Binding-site contacts:
Ligand atom C16 contacts residue PHE182 of chain 1.A at 3.6 Å (hydrophobic).
Ligand atom N19 contacts residue ASP181 of chain 1.A at 3.3 Å (salt-bridge).
Ligand atom O18 contacts residue LYS120 of chain 1.A at 2.6 Å (salt-bridge).
Ligand atom O24 contacts residue ALA217 of chain 1.A at 3.6 Å.
Ligand atom O1 contacts residue ASN48 of chain 1.A at 2.9 Å (h-bond).
Ligand atom C4 contacts residue PHE182 of chain 1.A at 3.5 Å (hydrophobic).
Ligand atom O18 contacts residue PHE182 of chain 1.A at 3.5 Å.
Ligand atom C16 contacts residue ASP181 of chain 1.A at 3.7 Å.
Ligand atom S13 contacts residue GLN262 of chain 1.A at 3.6 Å.
Ligand atom O22 contacts residue ALA217 of chain 1.A at 3.6 Å (h-bond).
Ligand atom O24 contacts residue GLY220 of chain 1.A at 2.7 Å (h-bond).
Ligand atom C20 contacts residue ALA217 of chain 1.A at 3.7 Å (hydrophobic).
Ligand atom C20 contacts residue ASP181 of chain 1.A at 3.5 Å.
Ligand atom O23 contacts residue ASP181 of chain 1.A at 3.8 Å.
Ligand atom O23 contacts residue GLY220 of chain 1.A at 3.8 Å.
Ligand atom O23 contacts residue ARG221 of chain 1.A at 2.9 Å (salt-bridge).
Ligand atom O17 contacts residue ASP181 of chain 1.A at 2.8 Å (salt-bridge).
Ligand atom O22 contacts residue ARG221 of chain 1.A at 2.9 Å (salt-bridge).
Ligand atom C2 contacts residue ASN48 of chain 1.A at 3.5 Å.
Ligand atom O22 contacts residue CYS215 of chain 1.A at 3.1 Å.
Ligand atom O17 contacts residue TYR46 of chain 1.A at 3.1 Å (h-bond).
Ligand atom O24 contacts residue GLN262 of chain 1.A at 3.7 Å.
Ligand atom C16 contacts residue TYR46 of chain 1.A at 3.5 Å (hydrophobic).
Ligand atom C21 contacts residue ARG221 of chain 1.A at 3.6 Å.
Ligand atom O23 contacts residue CYS215 of chain 1.A at 3.2 Å (h-bond).
Ligand atom O18 contacts residue TYR46 of chain 1.A at 3.6 Å.
Ligand atom C14 contacts residue PHE182 of chain 1.A at 3.6 Å (hydrophobic).
Ligand atom C21 contacts residue ASP181 of chain 1.A at 3.3 Å.
Ligand atom C15 contacts residue PHE182 of chain 1.A at 3.2 Å (hydrophobic).
Ligand atom C21 contacts residue CYS215 of chain 1.A at 3.3 Å (hydrophobic).
Ligand atom C14 contacts residue ALA217 of chain 1.A at 3.3 Å (hydrophobic).
Ligand atom N19 contacts residue ALA217 of chain 1.A at 3.6 Å.
Ligand atom O17 contacts residue SER216 of chain 1.A at 3.5 Å.
Ligand atom S13 contacts residue ALA217 of chain 1.A at 3.5 Å.
Ligand atom C16 contacts residue LYS120 of chain 1.A at 3.3 Å.
Ligand atom O22 contacts residue ASP181 of chain 1.A at 3.5 Å (salt-bridge).
Ligand atom C6 contacts residue ASN48 of chain 1.A at 3.3 Å.
Ligand atom O24 contacts residue ILE219 of chain 1.A at 3.4 Å.
Ligand atom O17 contacts residue LYS120 of chain 1.A at 2.9 Å (salt-bridge).
Ligand atom O22 contacts residue SER216 of chain 1.A at 2.7 Å (h-bond).

The small molecule below binds the protein below.
Small molecule (SMILES): O=C(O)C(=O)Nc1sc2c(c1C(=O)O)CCOC2

Sequence of chain 1.A:
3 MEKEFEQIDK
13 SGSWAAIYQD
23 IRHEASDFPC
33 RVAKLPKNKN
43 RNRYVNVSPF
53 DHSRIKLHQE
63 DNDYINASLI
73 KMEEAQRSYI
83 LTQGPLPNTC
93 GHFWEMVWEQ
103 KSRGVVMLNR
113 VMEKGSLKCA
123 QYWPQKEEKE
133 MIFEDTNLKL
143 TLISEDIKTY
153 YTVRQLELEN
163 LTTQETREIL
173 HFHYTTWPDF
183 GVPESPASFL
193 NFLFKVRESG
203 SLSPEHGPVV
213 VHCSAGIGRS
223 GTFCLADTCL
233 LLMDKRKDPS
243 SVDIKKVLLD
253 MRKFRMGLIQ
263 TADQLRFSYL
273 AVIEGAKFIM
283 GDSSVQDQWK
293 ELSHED